A protein and the small-molecule ligand that binds it are described below.
Small molecule (SMILES): C[C@H](CCOc1ccc(I)cc1)CCN1CCN(c2ccncc2)C1=O

Sequence of chain 24.C:
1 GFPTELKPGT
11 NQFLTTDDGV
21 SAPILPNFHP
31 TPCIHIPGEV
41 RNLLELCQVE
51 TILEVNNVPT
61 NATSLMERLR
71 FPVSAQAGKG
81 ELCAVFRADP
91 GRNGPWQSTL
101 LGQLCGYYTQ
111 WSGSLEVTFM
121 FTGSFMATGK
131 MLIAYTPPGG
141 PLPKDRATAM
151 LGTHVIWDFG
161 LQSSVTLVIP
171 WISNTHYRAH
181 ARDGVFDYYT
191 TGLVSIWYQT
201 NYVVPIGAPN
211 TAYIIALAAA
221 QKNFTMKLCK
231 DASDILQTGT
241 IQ

Binding-site contacts:
Ligand atom CAF contacts residue TRP203 of chain 24.A at 3.6 Å (hydrophobic).
Ligand atom CAI contacts residue PHE155 of chain 24.A at 3.5 Å (hydrophobic).
Ligand atom CAM contacts residue ILE111 of chain 24.A at 3.6 Å (hydrophobic).
Ligand atom CAK contacts residue MET195 of chain 24.A at 3.8 Å (hydrophobic).
Ligand atom OAB contacts residue ILE113 of chain 24.A at 3.3 Å (h-bond).
Ligand atom NAZ contacts residue ASN228 of chain 24.A at 3.9 Å.
Ligand atom CAF contacts residue ASN228 of chain 24.A at 3.2 Å.
Ligand atom CAD contacts residue ASN228 of chain 24.A at 3.5 Å.
Ligand atom CAG contacts residue THR114 of chain 24.A at 3.9 Å.
Ligand atom CAQ contacts residue TYR201 of chain 24.A at 3.7 Å (hydrophobic).
Ligand atom OAS contacts residue MET195 of chain 24.A at 3.1 Å.
Ligand atom CAW contacts residue ASN228 of chain 24.A at 3.7 Å.
Ligand atom OAS contacts residue VAL192 of chain 24.A at 3.9 Å.
Ligand atom NAZ contacts residue TRP203 of chain 24.A at 3.2 Å.
Ligand atom CAD contacts residue GLN202 of chain 24.A at 3.6 Å.
Ligand atom CAK contacts residue PHE155 of chain 24.A at 3.5 Å (hydrophobic).
Ligand atom CAJ contacts residue PHE135 of chain 24.A at 3.8 Å (hydrophobic).
Ligand atom CAL contacts residue ILE111 of chain 24.A at 3.5 Å (hydrophobic).
Ligand atom CAV contacts residue MET195 of chain 24.A at 3.9 Å (hydrophobic).
Ligand atom CAT contacts residue TRP203 of chain 24.A at 3.4 Å (hydrophobic).
Ligand atom CAW contacts residue TRP203 of chain 24.A at 3.4 Å (hydrophobic).
Ligand atom CAI contacts residue ILE24 of chain 24.C at 3.7 Å (hydrophobic).
Ligand atom CAE contacts residue ASP112 of chain 24.A at 3.6 Å.
Ligand atom CAH contacts residue VAL192 of chain 24.A at 3.9 Å (hydrophobic).
Ligand atom CAA contacts residue PHE135 of chain 24.A at 3.8 Å (hydrophobic).
Ligand atom CAM contacts residue MET195 of chain 24.A at 4.0 Å (hydrophobic).
Ligand atom CAP contacts residue TYR201 of chain 24.A at 3.5 Å (hydrophobic).
Ligand atom CAG contacts residue ASP112 of chain 24.A at 3.5 Å.
Ligand atom CAF contacts residue GLN202 of chain 24.A at 3.6 Å.
Ligand atom CAG contacts residue TRP203 of chain 24.A at 3.9 Å (hydrophobic).
Ligand atom NAY contacts residue TRP203 of chain 24.A at 3.7 Å.
Ligand atom OAB contacts residue ASP112 of chain 24.A at 3.6 Å.
Ligand atom CAV contacts residue ILE111 of chain 24.A at 3.9 Å (hydrophobic).
Ligand atom CAL contacts residue PHE135 of chain 24.A at 3.7 Å (hydrophobic).
Ligand atom CAQ contacts residue ASN228 of chain 24.A at 3.6 Å.
Ligand atom OAB contacts residue TRP203 of chain 24.A at 3.7 Å.
Ligand atom CAQ contacts residue TRP203 of chain 24.A at 3.4 Å (hydrophobic).
Ligand atom CAE contacts residue THR114 of chain 24.A at 3.5 Å.
Ligand atom CAV contacts residue VAL192 of chain 24.A at 3.9 Å (hydrophobic).
Ligand atom CAX contacts residue ILE111 of chain 24.A at 3.9 Å (hydrophobic).

Sequence of chain 24.A:
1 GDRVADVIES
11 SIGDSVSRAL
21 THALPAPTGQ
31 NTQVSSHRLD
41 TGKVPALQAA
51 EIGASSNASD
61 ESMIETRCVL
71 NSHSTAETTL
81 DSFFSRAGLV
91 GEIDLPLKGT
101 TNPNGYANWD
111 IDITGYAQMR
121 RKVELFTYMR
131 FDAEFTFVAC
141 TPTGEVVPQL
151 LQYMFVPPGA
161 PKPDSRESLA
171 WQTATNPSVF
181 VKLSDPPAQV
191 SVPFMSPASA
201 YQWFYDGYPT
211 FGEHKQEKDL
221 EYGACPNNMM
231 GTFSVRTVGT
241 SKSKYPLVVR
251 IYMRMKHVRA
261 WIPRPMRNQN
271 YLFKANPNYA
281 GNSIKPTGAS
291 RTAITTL